A small-molecule ligand and the protein it binds are described below.
Small molecule (SMILES): CC(=O)N[C@@H]1[C@@H](O)[C@H](O)[C@@H](CO)O[C@H]1O

Sequence of chain 1.C:
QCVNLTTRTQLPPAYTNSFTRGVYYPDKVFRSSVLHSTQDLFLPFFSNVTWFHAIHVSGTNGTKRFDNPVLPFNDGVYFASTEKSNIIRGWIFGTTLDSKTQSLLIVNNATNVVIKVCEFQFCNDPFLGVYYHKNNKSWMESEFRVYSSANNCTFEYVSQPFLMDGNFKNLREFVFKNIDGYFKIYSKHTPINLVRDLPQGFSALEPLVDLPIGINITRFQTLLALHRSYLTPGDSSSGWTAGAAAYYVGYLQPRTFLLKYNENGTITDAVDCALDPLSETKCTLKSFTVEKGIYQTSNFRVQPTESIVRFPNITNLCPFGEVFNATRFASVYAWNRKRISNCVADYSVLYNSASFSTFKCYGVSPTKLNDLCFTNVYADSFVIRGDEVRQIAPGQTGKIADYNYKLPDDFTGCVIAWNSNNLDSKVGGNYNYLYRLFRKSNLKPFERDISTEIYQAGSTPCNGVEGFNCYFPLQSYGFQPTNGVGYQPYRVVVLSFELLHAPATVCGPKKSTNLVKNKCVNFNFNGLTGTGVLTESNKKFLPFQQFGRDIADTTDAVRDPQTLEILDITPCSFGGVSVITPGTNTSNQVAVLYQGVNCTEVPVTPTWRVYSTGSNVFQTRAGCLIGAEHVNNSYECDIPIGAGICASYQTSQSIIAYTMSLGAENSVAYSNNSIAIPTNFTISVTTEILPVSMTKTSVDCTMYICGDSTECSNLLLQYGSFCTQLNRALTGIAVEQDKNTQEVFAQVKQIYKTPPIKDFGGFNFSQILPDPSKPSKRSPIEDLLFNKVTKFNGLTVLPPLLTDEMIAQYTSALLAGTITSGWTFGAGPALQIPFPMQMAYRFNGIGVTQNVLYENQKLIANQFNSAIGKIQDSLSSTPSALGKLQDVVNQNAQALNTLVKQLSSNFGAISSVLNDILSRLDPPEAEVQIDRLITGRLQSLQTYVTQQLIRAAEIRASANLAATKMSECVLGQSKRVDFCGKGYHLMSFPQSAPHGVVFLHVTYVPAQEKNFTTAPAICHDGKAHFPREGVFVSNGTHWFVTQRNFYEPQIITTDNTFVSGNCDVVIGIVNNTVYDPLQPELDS

Binding-site contacts:
Ligand atom C3 contacts residue ASN269 of chain 1.C at 3.8 Å.
Ligand atom N2 contacts residue ASN269 of chain 1.C at 2.9 Å (h-bond).
Ligand atom O7 contacts residue ASN267 of chain 1.C at 4.1 Å.
Ligand atom C2 contacts residue ASN269 of chain 1.C at 2.4 Å.
Ligand atom C5 contacts residue ASN269 of chain 1.C at 3.7 Å.
Ligand atom C6 contacts residue LYS545 of chain 1.B at 4.1 Å.
Ligand atom C7 contacts residue ASN269 of chain 1.C at 3.4 Å.
Ligand atom O6 contacts residue LYS545 of chain 1.B at 3.3 Å.
Ligand atom O6 contacts residue ASN269 of chain 1.C at 3.9 Å.
Ligand atom C4 contacts residue ASN269 of chain 1.C at 4.2 Å.
Ligand atom O5 contacts residue LYS545 of chain 1.B at 4.1 Å.
Ligand atom C7 contacts residue GLU268 of chain 1.C at 3.7 Å.
Ligand atom C1 contacts residue GLU268 of chain 1.C at 3.5 Å.
Ligand atom C7 contacts residue ASN267 of chain 1.C at 4.3 Å.
Ligand atom O5 contacts residue GLU268 of chain 1.C at 4.5 Å.
Ligand atom C2 contacts residue GLU268 of chain 1.C at 3.9 Å.
Ligand atom C8 contacts residue ASN267 of chain 1.C at 4.3 Å.
Ligand atom C1 contacts residue ASN269 of chain 1.C at 1.4 Å.
Ligand atom N2 contacts residue GLU268 of chain 1.C at 3.1 Å (salt-bridge).
Ligand atom C8 contacts residue ASN269 of chain 1.C at 4.5 Å.
Ligand atom O7 contacts residue ASN269 of chain 1.C at 3.5 Å (h-bond).
Ligand atom O5 contacts residue ASN269 of chain 1.C at 2.4 Å (h-bond).
Ligand atom C8 contacts residue GLU268 of chain 1.C at 3.8 Å.

Sequence of chain 1.B:
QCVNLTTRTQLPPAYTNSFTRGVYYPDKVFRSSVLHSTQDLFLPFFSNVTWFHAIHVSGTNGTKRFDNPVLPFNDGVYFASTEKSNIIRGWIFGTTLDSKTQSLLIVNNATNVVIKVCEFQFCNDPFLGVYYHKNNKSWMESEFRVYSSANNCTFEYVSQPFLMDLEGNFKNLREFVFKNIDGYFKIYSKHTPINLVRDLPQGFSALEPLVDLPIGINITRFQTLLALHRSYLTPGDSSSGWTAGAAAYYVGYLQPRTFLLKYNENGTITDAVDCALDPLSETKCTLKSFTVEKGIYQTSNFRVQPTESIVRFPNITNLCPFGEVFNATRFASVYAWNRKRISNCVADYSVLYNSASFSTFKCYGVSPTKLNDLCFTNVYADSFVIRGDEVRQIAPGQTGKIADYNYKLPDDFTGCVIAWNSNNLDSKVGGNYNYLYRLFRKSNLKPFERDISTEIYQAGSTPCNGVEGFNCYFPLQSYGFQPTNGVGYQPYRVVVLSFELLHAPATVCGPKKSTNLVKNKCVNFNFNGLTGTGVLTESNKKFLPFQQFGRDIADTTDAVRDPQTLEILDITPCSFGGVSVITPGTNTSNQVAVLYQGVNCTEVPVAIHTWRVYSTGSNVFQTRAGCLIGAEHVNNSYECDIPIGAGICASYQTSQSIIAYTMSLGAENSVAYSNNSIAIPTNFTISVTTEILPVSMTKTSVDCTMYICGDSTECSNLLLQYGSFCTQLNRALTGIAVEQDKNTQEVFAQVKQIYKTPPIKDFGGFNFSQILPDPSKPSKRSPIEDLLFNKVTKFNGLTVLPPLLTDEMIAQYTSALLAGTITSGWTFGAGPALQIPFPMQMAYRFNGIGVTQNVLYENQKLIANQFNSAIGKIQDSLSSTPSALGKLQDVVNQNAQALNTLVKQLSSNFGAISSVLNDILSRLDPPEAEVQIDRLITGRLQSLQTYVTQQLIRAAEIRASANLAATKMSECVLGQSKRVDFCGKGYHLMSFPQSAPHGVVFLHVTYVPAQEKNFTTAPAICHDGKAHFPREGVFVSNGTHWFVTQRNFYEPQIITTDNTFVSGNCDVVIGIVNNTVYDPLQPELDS